Sequence of chain 1.B:
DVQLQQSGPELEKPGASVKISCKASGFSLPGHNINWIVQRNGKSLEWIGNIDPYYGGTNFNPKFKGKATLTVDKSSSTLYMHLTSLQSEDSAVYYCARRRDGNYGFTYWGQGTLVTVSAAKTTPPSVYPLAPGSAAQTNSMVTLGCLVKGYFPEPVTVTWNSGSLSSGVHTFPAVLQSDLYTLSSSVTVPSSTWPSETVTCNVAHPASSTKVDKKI

Sequence of chain 1.A:
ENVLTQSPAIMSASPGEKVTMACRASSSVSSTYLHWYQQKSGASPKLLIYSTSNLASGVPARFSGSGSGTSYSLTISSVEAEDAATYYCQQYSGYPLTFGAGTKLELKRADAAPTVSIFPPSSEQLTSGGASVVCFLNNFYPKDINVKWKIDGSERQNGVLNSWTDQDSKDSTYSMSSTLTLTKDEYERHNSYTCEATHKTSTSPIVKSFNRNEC

Binding-site contacts:
Ligand atom C11 contacts residue PHE106 of chain 1.B at 3.9 Å (hydrophobic).
Ligand atom C1 contacts residue TYR104 of chain 1.B at 4.2 Å (hydrophobic).
Ligand atom O7 contacts residue HIS32 of chain 1.B at 4.3 Å.
Ligand atom C8 contacts residue ASN35 of chain 1.B at 4.3 Å.
Ligand atom C5 contacts residue HIS32 of chain 1.B at 3.9 Å.
Ligand atom O2 contacts residue TYR95 of chain 1.A at 3.0 Å (h-bond).
Ligand atom C8 contacts residue PHE106 of chain 1.B at 3.9 Å (hydrophobic).
Ligand atom O5 contacts residue HIS32 of chain 1.B at 4.2 Å.
Ligand atom O7 contacts residue ARG99 of chain 1.B at 3.4 Å.
Ligand atom O2 contacts residue TYR104 of chain 1.B at 3.8 Å.
Ligand atom C8 contacts residue ASN33 of chain 1.B at 4.2 Å.
Ligand atom C6 contacts residue ASN33 of chain 1.B at 3.3 Å.
Ligand atom O1 contacts residue TYR104 of chain 1.B at 3.2 Å.
Ligand atom C8 contacts residue ARG99 of chain 1.B at 3.8 Å.
Ligand atom C4 contacts residue ARG99 of chain 1.B at 3.4 Å.
Ligand atom C10 contacts residue TYR104 of chain 1.B at 3.6 Å (hydrophobic).
Ligand atom C11 contacts residue ARG98 of chain 1.B at 4.1 Å.
Ligand atom O3 contacts residue ARG99 of chain 1.B at 3.2 Å (salt-bridge).
Ligand atom O4 contacts residue ASP101 of chain 1.B at 3.5 Å (salt-bridge).
Ligand atom O5 contacts residue ARG99 of chain 1.B at 4.1 Å.
Ligand atom C10 contacts residue ASN50 of chain 1.B at 4.1 Å.
Ligand atom C6 contacts residue ASN35 of chain 1.B at 4.2 Å.
Ligand atom C9 contacts residue PHE106 of chain 1.B at 3.4 Å (hydrophobic).
Ligand atom O7 contacts residue ASN33 of chain 1.B at 3.6 Å (h-bond).
Ligand atom C9 contacts residue ASN35 of chain 1.B at 3.6 Å.
Ligand atom O3 contacts residue GLY105 of chain 1.B at 4.2 Å.
Ligand atom O3 contacts residue ARG98 of chain 1.B at 3.3 Å.
Ligand atom C5 contacts residue ASN33 of chain 1.B at 3.4 Å.
Ligand atom O3 contacts residue PHE106 of chain 1.B at 3.4 Å.
Ligand atom C11 contacts residue ARG99 of chain 1.B at 3.3 Å.
Ligand atom O2 contacts residue ASN50 of chain 1.B at 3.5 Å (h-bond).
Ligand atom O4 contacts residue TYR104 of chain 1.B at 4.0 Å.
Ligand atom O5 contacts residue ASN33 of chain 1.B at 3.9 Å.
Ligand atom C3 contacts residue ARG99 of chain 1.B at 3.9 Å.
Ligand atom C10 contacts residue TYR95 of chain 1.A at 3.9 Å (hydrophobic).
Ligand atom O4 contacts residue ARG99 of chain 1.B at 3.2 Å.
Ligand atom O1 contacts residue LEU97 of chain 1.A at 4.2 Å.
Ligand atom C5 contacts residue ARG99 of chain 1.B at 4.2 Å.
Ligand atom O1 contacts residue TYR95 of chain 1.A at 4.0 Å.
Ligand atom C2 contacts residue TYR104 of chain 1.B at 3.4 Å (hydrophobic).

A small-molecule ligand and the protein it binds are described below.
Small molecule (SMILES): O=C(O)[C@@H]1C[C@]2(C(=O)O)C=C[C@@H](O)[C@@H](C2)O1